Sequence of chain 1.A:
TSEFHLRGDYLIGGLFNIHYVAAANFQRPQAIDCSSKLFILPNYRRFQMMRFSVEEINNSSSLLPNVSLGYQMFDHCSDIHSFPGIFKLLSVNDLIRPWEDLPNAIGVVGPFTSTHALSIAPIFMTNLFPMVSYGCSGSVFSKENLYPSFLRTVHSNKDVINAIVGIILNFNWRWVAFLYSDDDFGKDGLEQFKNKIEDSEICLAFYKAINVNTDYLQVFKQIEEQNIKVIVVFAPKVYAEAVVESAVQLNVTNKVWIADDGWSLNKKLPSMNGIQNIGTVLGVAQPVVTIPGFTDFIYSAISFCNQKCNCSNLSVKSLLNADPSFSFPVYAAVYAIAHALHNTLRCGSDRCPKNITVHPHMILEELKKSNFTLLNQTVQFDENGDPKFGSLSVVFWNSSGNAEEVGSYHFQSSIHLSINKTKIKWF

Binding-site contacts:
Ligand atom C2 contacts residue ASN330 of chain 1.A at 2.4 Å.
Ligand atom O5 contacts residue SER41 of chain 1.A at 4.1 Å.
Ligand atom O7 contacts residue ASN330 of chain 1.A at 4.0 Å.
Ligand atom C4 contacts residue ASN330 of chain 1.A at 4.2 Å.
Ligand atom C8 contacts residue SER40 of chain 1.A at 3.7 Å.
Ligand atom C8 contacts residue LYS328 of chain 1.A at 3.4 Å.
Ligand atom C7 contacts residue LYS328 of chain 1.A at 3.5 Å.
Ligand atom C6 contacts residue SER41 of chain 1.A at 3.8 Å.
Ligand atom O5 contacts residue ASN330 of chain 1.A at 2.3 Å (h-bond).
Ligand atom O6 contacts residue SER41 of chain 1.A at 4.0 Å.
Ligand atom C7 contacts residue ASN330 of chain 1.A at 3.4 Å.
Ligand atom N2 contacts residue ASN330 of chain 1.A at 2.9 Å (h-bond).
Ligand atom C5 contacts residue ASN330 of chain 1.A at 3.6 Å.
Ligand atom C1 contacts residue SER40 of chain 1.A at 4.0 Å.
Ligand atom C1 contacts residue ASN330 of chain 1.A at 1.4 Å.
Ligand atom O7 contacts residue LYS328 of chain 1.A at 2.9 Å (salt-bridge).
Ligand atom C8 contacts residue ASN330 of chain 1.A at 3.4 Å.
Ligand atom O5 contacts residue SER40 of chain 1.A at 3.9 Å.
Ligand atom C3 contacts residue ASN330 of chain 1.A at 3.8 Å.

The small molecule below binds the protein below.
Small molecule (SMILES): CC(=O)N[C@@H]1[C@@H](O)[C@H](O)[C@@H](CO)O[C@H]1O